Binding-site contacts:
Ligand atom C3' contacts residue LYS1102 of chain 1.A at 4.3 Å.
Ligand atom O4' contacts residue LYS1102 of chain 1.A at 3.9 Å.
Ligand atom O4' contacts residue HIS1387 of chain 1.A at 3.8 Å.
Ligand atom C4' contacts residue LYS1102 of chain 1.A at 3.6 Å.
Ligand atom C5' contacts residue LYS1102 of chain 1.A at 3.9 Å.
Ligand atom P contacts residue LYS1112 of chain 1.A at 4.4 Å.
Ligand atom C1' contacts residue HIS1387 of chain 1.A at 4.3 Å.
Ligand atom C5' contacts residue HIS1387 of chain 1.A at 4.2 Å.
Ligand atom C4' contacts residue HIS1387 of chain 1.A at 3.7 Å.
Ligand atom O2 contacts residue ARG1386 of chain 1.A at 4.2 Å.
Ligand atom O3' contacts residue LYS1102 of chain 1.A at 3.8 Å.
Ligand atom C1' contacts residue LYS1102 of chain 1.A at 4.3 Å.
Ligand atom OP1 contacts residue ALA1108 of chain 1.A at 3.7 Å.
Ligand atom P contacts residue HIS1387 of chain 1.A at 4.3 Å.
Ligand atom C3' contacts residue HIS1387 of chain 1.A at 3.9 Å.
Ligand atom C5' contacts residue HIS1387 of chain 1.A at 3.6 Å.
Ligand atom OP1 contacts residue LYS1112 of chain 1.A at 3.0 Å (salt-bridge).
Ligand atom C4' contacts residue HIS1387 of chain 1.A at 3.4 Å.
Ligand atom O3' contacts residue HIS1387 of chain 1.A at 3.3 Å (h-bond).
Ligand atom C4' contacts residue LYS1102 of chain 1.A at 4.3 Å.
Ligand atom OP1 contacts residue HIS1387 of chain 1.A at 4.1 Å.
Ligand atom O4' contacts residue HIS1387 of chain 1.A at 4.0 Å.
Ligand atom OP1 contacts residue ASN1106 of chain 1.A at 3.7 Å.
Ligand atom O3' contacts residue ASN1106 of chain 1.A at 4.0 Å.

Sequence of chain 1.A:
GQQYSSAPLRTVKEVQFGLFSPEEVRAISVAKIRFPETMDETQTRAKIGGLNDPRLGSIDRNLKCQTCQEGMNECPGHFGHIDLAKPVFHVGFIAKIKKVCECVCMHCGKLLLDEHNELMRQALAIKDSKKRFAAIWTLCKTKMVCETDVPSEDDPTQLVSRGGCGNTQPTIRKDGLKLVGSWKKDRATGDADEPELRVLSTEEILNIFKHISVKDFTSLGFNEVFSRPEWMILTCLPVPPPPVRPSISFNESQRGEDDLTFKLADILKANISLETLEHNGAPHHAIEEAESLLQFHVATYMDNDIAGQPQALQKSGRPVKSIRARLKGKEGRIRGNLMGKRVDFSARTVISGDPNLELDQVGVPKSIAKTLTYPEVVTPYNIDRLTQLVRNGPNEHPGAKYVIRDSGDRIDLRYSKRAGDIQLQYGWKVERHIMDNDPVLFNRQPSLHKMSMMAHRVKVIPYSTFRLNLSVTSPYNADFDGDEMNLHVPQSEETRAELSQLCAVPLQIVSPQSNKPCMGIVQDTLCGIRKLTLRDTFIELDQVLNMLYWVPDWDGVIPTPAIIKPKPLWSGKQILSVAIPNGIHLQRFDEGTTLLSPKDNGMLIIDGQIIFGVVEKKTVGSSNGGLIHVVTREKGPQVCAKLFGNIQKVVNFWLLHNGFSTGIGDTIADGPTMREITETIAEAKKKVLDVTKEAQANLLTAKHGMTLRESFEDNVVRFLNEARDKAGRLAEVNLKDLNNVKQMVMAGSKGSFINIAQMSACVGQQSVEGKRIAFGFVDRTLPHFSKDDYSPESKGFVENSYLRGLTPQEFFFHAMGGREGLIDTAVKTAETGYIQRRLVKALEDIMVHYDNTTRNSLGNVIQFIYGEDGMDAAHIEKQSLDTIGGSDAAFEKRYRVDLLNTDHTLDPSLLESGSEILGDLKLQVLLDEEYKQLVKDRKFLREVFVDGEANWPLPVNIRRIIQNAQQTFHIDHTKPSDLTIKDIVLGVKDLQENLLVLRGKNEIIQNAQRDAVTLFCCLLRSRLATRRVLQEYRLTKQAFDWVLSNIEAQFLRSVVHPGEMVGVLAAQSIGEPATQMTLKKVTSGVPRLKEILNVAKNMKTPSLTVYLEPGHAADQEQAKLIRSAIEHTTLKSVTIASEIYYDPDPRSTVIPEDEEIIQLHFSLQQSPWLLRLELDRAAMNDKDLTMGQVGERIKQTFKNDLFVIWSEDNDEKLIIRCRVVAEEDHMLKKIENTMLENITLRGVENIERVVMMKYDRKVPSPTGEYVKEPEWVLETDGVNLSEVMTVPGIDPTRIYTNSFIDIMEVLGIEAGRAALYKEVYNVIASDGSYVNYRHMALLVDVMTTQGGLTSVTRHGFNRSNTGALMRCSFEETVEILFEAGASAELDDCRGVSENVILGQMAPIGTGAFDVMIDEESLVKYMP

The small molecule below binds the protein below.
Small molecule (SMILES): Cc1cn([C@H]2C[C@H](O[P](=O)(O)OC[C@H]3O[C@@H](n4cnc5c(=O)nc(N)[nH]c54)C[C@@H]3O)[C@@H](CO[P](=O)(O)O[C@H]3C[C@H](n4cc(C)c(=O)[nH]c4=O)O[C@@H]3CO[P](=O)(O)O[C@H]3C[C@H](n4ccc(N)nc4=O)O[C@@H]3CO[P](=O)(O)O[C@H]3C[C@H](n4cnc5c(N)ncnc54)O[C@@H]3CO[P](=O)(O)O[C@H]3C[C@H](n4cc(C)c(=O)[nH]c4=O)O[C@@H]3CO[P](=O)(O)O[C@H]3C[C@H](n4cnc5c(=O)nc(N)[nH]c54)O[C@@H]3CO[P](=O)(O)O[C@H]3C[C@H](n4cnc5c(N)ncnc54)O[C@@H]3COP(=O)=O)O2)c(=O)[nH]c1=O